Sequence of chain 1.B:
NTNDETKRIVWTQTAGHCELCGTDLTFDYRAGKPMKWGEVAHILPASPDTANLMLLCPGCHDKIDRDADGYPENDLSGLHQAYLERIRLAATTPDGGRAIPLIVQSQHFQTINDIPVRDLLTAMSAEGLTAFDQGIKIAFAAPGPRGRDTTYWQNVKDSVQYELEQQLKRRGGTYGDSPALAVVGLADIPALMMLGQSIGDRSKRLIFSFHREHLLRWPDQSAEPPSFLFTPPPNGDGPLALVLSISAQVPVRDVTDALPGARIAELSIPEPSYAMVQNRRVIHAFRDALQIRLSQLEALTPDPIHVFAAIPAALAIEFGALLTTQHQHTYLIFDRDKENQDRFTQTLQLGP

Binding-site contacts:
Ligand atom C16 contacts residue SER277 of chain 1.B at 3.3 Å.
Ligand atom C2 contacts residue TYR304 of chain 1.B at 3.2 Å (hydrophobic).
Ligand atom N01 contacts residue PRO281 of chain 1.B at 3.1 Å.
Ligand atom N39 contacts residue ARG242 of chain 1.B at 3.6 Å (salt-bridge).
Ligand atom C8 contacts residue ARG366 of chain 1.B at 3.6 Å.
Ligand atom C22 contacts residue ILE341 of chain 1.B at 3.4 Å (hydrophobic).
Ligand atom C25 contacts residue ALA217 of chain 1.B at 3.1 Å (hydrophobic).
Ligand atom O44 contacts residue SER277 of chain 1.B at 3.1 Å.
Ligand atom O23 contacts residue ALA343 of chain 1.B at 2.9 Å (h-bond).
Ligand atom O23 contacts residue ILE341 of chain 1.B at 2.9 Å (h-bond).
Ligand atom C5 contacts residue ALA340 of chain 1.B at 3.5 Å (hydrophobic).
Ligand atom N35 contacts residue PHE139 of chain 1.B at 3.5 Å.
Ligand atom C36 contacts residue LEU216 of chain 1.B at 3.4 Å (hydrophobic).
Ligand atom N01 contacts residue ARG366 of chain 1.B at 3.4 Å (salt-bridge).
Ligand atom C34 contacts residue PHE139 of chain 1.B at 3.4 Å (hydrophobic).
Ligand atom O17 contacts residue TYR304 of chain 1.B at 3.5 Å.
Ligand atom N7 contacts residue ARG366 of chain 1.B at 3.3 Å (salt-bridge).
Ligand atom N7 contacts residue PHE374 of chain 1.B at 3.4 Å.
Ligand atom C6 contacts residue ARG366 of chain 1.B at 3.3 Å.
Ligand atom N01 contacts residue VAL280 of chain 1.B at 3.5 Å.
Ligand atom N42 contacts residue LEU216 of chain 1.B at 3.6 Å.
Ligand atom N35 contacts residue ARG242 of chain 1.B at 3.4 Å (salt-bridge).
Ligand atom C2 contacts residue ALA278 of chain 1.B at 3.3 Å (hydrophobic).
Ligand atom O20 contacts residue ILE341 of chain 1.B at 3.0 Å (h-bond).
Ligand atom C38 contacts residue ARG242 of chain 1.B at 3.2 Å.
Ligand atom C5 contacts residue ARG366 of chain 1.B at 3.2 Å.
Ligand atom O23 contacts residue PRO342 of chain 1.B at 3.1 Å.
Ligand atom O4' contacts residue ILE219 of chain 1.B at 3.5 Å.
Ligand atom N64 contacts residue ARG242 of chain 1.B at 2.9 Å (salt-bridge).
Ligand atom C8 contacts residue ALA339 of chain 1.B at 3.5 Å (hydrophobic).
Ligand atom C24 contacts residue ALA217 of chain 1.B at 3.0 Å (hydrophobic).
Ligand atom O4' contacts residue ALA340 of chain 1.B at 3.4 Å.
Ligand atom C40 contacts residue PHE240 of chain 1.B at 3.1 Å (hydrophobic).
Ligand atom O31 contacts residue ALA217 of chain 1.B at 3.5 Å (h-bond).
Ligand atom O44 contacts residue TYR304 of chain 1.B at 3.0 Å.
Ligand atom N1 contacts residue ALA278 of chain 1.B at 3.4 Å.
Ligand atom C4 contacts residue ALA340 of chain 1.B at 3.5 Å (hydrophobic).
Ligand atom C37 contacts residue ARG242 of chain 1.B at 3.4 Å.
Ligand atom O20 contacts residue PRO342 of chain 1.B at 3.4 Å.
Ligand atom O19 contacts residue ARG242 of chain 1.B at 3.1 Å (salt-bridge).

A protein and the small-molecule ligand that binds it are described below.
Small molecule (SMILES): Nc1ncnc2c1ncn2[C@@H]1O[C@@H]2COP(=O)(O)O[C@@H]3[C@H](O)[C@@H](COP(=O)(O)O[C@H]2[C@H]1O)O[C@H]3n1cnc2c(N)ncnc21